This protein binds this small molecule.
Small molecule (SMILES): O=C(O)c1ccc2c(c1)[N+]1=Cc3ccccc3O[Fe@]13Oc1ccccc1C=[N+]23

Binding-site contacts:
Ligand atom CC1 contacts residue HIS20 of chain 1.A at 3.4 Å.
Ligand atom CB contacts residue VAL131 of chain 1.A at 3.3 Å (hydrophobic).
Ligand atom O2A contacts residue TYR130 of chain 1.A at 3.1 Å (h-bond).
Ligand atom FE contacts residue GLU24 of chain 1.A at 2.4 Å.
Ligand atom CA contacts residue GLU24 of chain 1.A at 3.7 Å.
Ligand atom NA contacts residue HIS20 of chain 1.A at 3.5 Å (h-bond).
Ligand atom NB contacts residue PHE201 of chain 1.A at 3.7 Å.
Ligand atom O2A contacts residue ARG177 of chain 1.A at 3.1 Å (salt-bridge).
Ligand atom CB1 contacts residue PHE201 of chain 1.A at 3.5 Å (hydrophobic).
Ligand atom CB4 contacts residue ASN204 of chain 1.A at 3.4 Å.
Ligand atom CA5 contacts residue GLY139 of chain 1.A at 3.3 Å.
Ligand atom NB contacts residue GLY135 of chain 1.A at 3.6 Å.
Ligand atom CB6 contacts residue VAL131 of chain 1.A at 3.6 Å (hydrophobic).
Ligand atom CAA contacts residue LEU134 of chain 1.A at 3.7 Å (hydrophobic).
Ligand atom CA6 contacts residue GLY139 of chain 1.A at 3.3 Å.
Ligand atom CC2 contacts residue GLY135 of chain 1.A at 3.4 Å.
Ligand atom OB contacts residue HIS20 of chain 1.A at 3.3 Å (h-bond).
Ligand atom CAA contacts residue ARG177 of chain 1.A at 3.6 Å.
Ligand atom CB contacts residue GLY135 of chain 1.A at 3.5 Å.
Ligand atom CC3 contacts residue VAL131 of chain 1.A at 3.7 Å (hydrophobic).
Ligand atom CC3 contacts residue PHE201 of chain 1.A at 3.6 Å (hydrophobic).
Ligand atom CC1 contacts residue GLY135 of chain 1.A at 3.7 Å.
Ligand atom NB contacts residue HIS20 of chain 1.A at 3.3 Å (h-bond).
Ligand atom CC2 contacts residue HIS20 of chain 1.A at 3.4 Å.
Ligand atom CB5 contacts residue ASN204 of chain 1.A at 3.3 Å.
Ligand atom O1A contacts residue ARG177 of chain 1.A at 3.1 Å (salt-bridge).
Ligand atom FE contacts residue HIS20 of chain 1.A at 2.2 Å.
Ligand atom CC6 contacts residue SER138 of chain 1.A at 3.7 Å.
Ligand atom CB4 contacts residue PHE208 of chain 1.A at 3.6 Å (hydrophobic).
Ligand atom OB contacts residue GLU24 of chain 1.A at 3.1 Å.
Ligand atom NA contacts residue GLU24 of chain 1.A at 3.5 Å (salt-bridge).
Ligand atom CA1 contacts residue GLU24 of chain 1.A at 3.7 Å.
Ligand atom OA contacts residue GLU24 of chain 1.A at 2.7 Å (salt-bridge).
Ligand atom CB contacts residue PHE201 of chain 1.A at 3.5 Å (hydrophobic).
Ligand atom CB3 contacts residue ALA23 of chain 1.A at 3.5 Å (hydrophobic).
Ligand atom O2A contacts residue LEU134 of chain 1.A at 3.5 Å.
Ligand atom CC3 contacts residue GLY135 of chain 1.A at 3.6 Å.
Ligand atom CA2 contacts residue GLU24 of chain 1.A at 3.3 Å.
Ligand atom CB5 contacts residue ARG132 of chain 1.A at 3.6 Å.
Ligand atom O1A contacts residue SER138 of chain 1.A at 3.3 Å (h-bond).

Sequence of chain 1.A:
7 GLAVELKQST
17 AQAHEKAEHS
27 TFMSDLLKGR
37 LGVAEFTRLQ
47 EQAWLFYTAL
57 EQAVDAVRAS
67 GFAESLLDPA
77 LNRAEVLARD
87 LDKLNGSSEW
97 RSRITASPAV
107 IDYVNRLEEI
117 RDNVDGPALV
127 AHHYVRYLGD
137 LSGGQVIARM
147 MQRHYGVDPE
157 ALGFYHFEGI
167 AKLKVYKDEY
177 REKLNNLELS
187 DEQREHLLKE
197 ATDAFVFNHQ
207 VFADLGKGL